A small-molecule ligand and the protein it binds are described below.
Small molecule (SMILES): CC(=O)N[C@@H]1[C@@H](O)[C@H](O)[C@@H](CO)O[C@H]1O

Sequence of chain 1.C:
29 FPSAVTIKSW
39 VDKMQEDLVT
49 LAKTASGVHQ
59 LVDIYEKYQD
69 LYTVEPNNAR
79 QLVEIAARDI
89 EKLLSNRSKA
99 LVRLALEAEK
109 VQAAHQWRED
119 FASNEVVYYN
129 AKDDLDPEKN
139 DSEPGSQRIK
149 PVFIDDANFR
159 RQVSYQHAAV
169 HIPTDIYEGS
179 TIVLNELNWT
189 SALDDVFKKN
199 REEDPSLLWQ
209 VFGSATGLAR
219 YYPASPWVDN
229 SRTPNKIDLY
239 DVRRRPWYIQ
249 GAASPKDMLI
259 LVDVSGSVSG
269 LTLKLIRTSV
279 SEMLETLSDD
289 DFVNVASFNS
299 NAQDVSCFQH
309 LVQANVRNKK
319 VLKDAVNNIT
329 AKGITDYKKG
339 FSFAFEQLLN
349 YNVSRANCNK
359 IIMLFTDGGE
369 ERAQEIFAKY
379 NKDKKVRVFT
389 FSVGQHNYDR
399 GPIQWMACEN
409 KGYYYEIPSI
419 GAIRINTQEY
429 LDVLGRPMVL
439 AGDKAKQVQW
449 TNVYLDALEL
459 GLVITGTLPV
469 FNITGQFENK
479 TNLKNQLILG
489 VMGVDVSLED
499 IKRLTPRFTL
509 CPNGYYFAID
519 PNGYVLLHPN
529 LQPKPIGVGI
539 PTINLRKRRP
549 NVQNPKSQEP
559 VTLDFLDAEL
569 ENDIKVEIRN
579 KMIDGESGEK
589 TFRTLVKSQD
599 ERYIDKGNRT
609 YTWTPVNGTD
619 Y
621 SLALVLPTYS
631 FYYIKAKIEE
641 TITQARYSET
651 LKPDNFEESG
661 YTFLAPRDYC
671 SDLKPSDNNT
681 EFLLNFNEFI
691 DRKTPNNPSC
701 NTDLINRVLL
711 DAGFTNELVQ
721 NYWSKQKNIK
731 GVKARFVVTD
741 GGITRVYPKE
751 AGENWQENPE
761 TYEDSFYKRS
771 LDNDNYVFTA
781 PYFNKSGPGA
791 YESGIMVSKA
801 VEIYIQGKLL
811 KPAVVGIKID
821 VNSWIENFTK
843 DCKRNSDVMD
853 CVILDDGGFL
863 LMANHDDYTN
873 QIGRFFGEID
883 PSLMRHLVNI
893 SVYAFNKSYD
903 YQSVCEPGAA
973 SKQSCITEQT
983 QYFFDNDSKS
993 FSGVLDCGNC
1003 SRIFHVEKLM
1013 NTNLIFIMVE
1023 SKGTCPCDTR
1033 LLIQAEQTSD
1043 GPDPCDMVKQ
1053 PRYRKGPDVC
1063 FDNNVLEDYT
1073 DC

Binding-site contacts:
Ligand atom C8 contacts residue ASN326 of chain 1.C at 4.4 Å.
Ligand atom N2 contacts residue ASN326 of chain 1.C at 3.8 Å.
Ligand atom C4 contacts residue ASN326 of chain 1.C at 3.8 Å.
Ligand atom O3 contacts residue ASN326 of chain 1.C at 4.3 Å.
Ligand atom O4 contacts residue ASP322 of chain 1.C at 4.0 Å.
Ligand atom C2 contacts residue ASN326 of chain 1.C at 3.9 Å.
Ligand atom O4 contacts residue ALA323 of chain 1.C at 4.0 Å.
Ligand atom O6 contacts residue ASN326 of chain 1.C at 4.5 Å.
Ligand atom C3 contacts residue ASN326 of chain 1.C at 3.4 Å.
Ligand atom O5 contacts residue ASN326 of chain 1.C at 4.2 Å.
Ligand atom O6 contacts residue ASP322 of chain 1.C at 4.4 Å.
Ligand atom C5 contacts residue ASN326 of chain 1.C at 3.5 Å.
Ligand atom O4 contacts residue ASN326 of chain 1.C at 3.8 Å.
Ligand atom C1 contacts residue ASN326 of chain 1.C at 3.5 Å.